Sequence of chain 1.ZB:
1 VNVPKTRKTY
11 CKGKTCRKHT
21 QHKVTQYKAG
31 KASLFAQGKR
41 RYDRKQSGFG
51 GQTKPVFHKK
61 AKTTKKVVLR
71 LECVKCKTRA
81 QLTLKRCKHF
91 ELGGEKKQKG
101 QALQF

A protein and the small-molecule ligand that binds it are described below.
Small molecule (SMILES): CC(=O)O[C@@H]1[C@@H](O)[C@H](O[C@H]2[C@H](OC(=O)[C@H]3CC[C@@H]4[C@H](C3)O[C@@]3(C[C@H](OC(=O)/C=C/c5ccccc5)[C@H](C)CO3)[C@]43CO3)O[C@H](C)[C@@H](O)[C@@H]2OC(C)=O)O[C@H](C)[C@H]1O

Binding-site contacts:
Ligand atom C29 contacts residue TYR42 of chain 1.ZB at 3.7 Å (hydrophobic).
Ligand atom C34 contacts residue VAL56 of chain 1.ZB at 4.3 Å (hydrophobic).
Ligand atom O5 contacts residue TYR42 of chain 1.ZB at 4.0 Å.
Ligand atom O15 contacts residue PHE57 of chain 1.ZB at 4.2 Å.
Ligand atom C29 contacts residue LYS39 of chain 1.ZB at 3.4 Å.
Ligand atom C24 contacts residue TYR42 of chain 1.ZB at 3.9 Å (hydrophobic).
Ligand atom C23 contacts residue LYS54 of chain 1.ZB at 4.0 Å.
Ligand atom C21 contacts residue LYS54 of chain 1.ZB at 4.3 Å.
Ligand atom O5 contacts residue LYS54 of chain 1.ZB at 3.3 Å.
Ligand atom O7 contacts residue TYR42 of chain 1.ZB at 4.0 Å.
Ligand atom O15 contacts residue VAL56 of chain 1.ZB at 3.9 Å.
Ligand atom C28 contacts residue TYR42 of chain 1.ZB at 3.6 Å (hydrophobic).
Ligand atom C38 contacts residue VAL56 of chain 1.ZB at 3.7 Å (hydrophobic).
Ligand atom C21 contacts residue PRO55 of chain 1.ZB at 3.9 Å (hydrophobic).
Ligand atom O13 contacts residue PHE57 of chain 1.ZB at 2.8 Å (h-bond).
Ligand atom C26 contacts residue TYR42 of chain 1.ZB at 4.3 Å (hydrophobic).
Ligand atom C36 contacts residue PHE57 of chain 1.ZB at 4.4 Å (hydrophobic).
Ligand atom C37 contacts residue PHE57 of chain 1.ZB at 3.9 Å (hydrophobic).
Ligand atom O8 contacts residue LYS39 of chain 1.ZB at 3.8 Å.
Ligand atom C37 contacts residue PRO55 of chain 1.ZB at 4.1 Å (hydrophobic).
Ligand atom C35 contacts residue PHE57 of chain 1.ZB at 3.8 Å (hydrophobic).
Ligand atom C35 contacts residue VAL56 of chain 1.ZB at 3.8 Å (hydrophobic).
Ligand atom O2 contacts residue PHE57 of chain 1.ZB at 4.2 Å.
Ligand atom C29 contacts residue GLY38 of chain 1.ZB at 3.8 Å.
Ligand atom O11 contacts residue TYR42 of chain 1.ZB at 4.5 Å.
Ligand atom O10 contacts residue TYR42 of chain 1.ZB at 3.6 Å.
Ligand atom O14 contacts residue VAL56 of chain 1.ZB at 3.7 Å.
Ligand atom C20 contacts residue LYS54 of chain 1.ZB at 3.5 Å.
Ligand atom O5 contacts residue PRO55 of chain 1.ZB at 3.8 Å.
Ligand atom C39 contacts residue VAL56 of chain 1.ZB at 4.2 Å (hydrophobic).
Ligand atom O8 contacts residue TYR42 of chain 1.ZB at 4.4 Å.
Ligand atom O13 contacts residue VAL56 of chain 1.ZB at 3.5 Å.